Sequence of chain 16.A:
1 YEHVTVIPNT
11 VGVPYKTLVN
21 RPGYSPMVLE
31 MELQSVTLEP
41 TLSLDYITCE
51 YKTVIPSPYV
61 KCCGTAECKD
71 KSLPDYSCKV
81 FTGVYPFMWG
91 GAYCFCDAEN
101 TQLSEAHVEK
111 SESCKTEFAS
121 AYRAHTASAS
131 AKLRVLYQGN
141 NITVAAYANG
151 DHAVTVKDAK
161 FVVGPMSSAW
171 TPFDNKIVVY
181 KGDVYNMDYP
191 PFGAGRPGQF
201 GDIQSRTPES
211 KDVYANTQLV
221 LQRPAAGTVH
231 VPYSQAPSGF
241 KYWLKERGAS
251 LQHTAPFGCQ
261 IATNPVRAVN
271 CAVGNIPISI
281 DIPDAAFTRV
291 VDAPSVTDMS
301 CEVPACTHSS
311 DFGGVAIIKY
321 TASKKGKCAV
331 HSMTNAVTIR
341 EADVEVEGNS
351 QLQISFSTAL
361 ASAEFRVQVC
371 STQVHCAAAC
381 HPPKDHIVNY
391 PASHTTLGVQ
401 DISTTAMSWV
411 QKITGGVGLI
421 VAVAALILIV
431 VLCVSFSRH

This protein binds this small molecule.
Small molecule (SMILES): CC(=O)N[C@@H]1[C@@H](O)[C@H](O)[C@@H](CO)O[C@H]1O

Binding-site contacts:
Ligand atom C4 contacts residue ASN259 of chain 16.B at 4.2 Å.
Ligand atom O6 contacts residue LYS115 of chain 16.A at 4.4 Å.
Ligand atom O6 contacts residue PHE118 of chain 16.A at 3.9 Å.
Ligand atom O5 contacts residue THR116 of chain 16.A at 2.6 Å (h-bond).
Ligand atom C5 contacts residue THR116 of chain 16.A at 3.5 Å.
Ligand atom C6 contacts residue THR116 of chain 16.A at 3.5 Å.
Ligand atom C6 contacts residue PHE118 of chain 16.A at 4.4 Å (hydrophobic).
Ligand atom O5 contacts residue ASN259 of chain 16.B at 2.4 Å (h-bond).
Ligand atom C6 contacts residue LYS115 of chain 16.A at 3.9 Å.
Ligand atom C8 contacts residue ASN259 of chain 16.B at 4.1 Å.
Ligand atom C7 contacts residue ASN259 of chain 16.B at 3.1 Å.
Ligand atom C3 contacts residue ASN259 of chain 16.B at 3.8 Å.
Ligand atom C2 contacts residue ASN259 of chain 16.B at 2.4 Å.
Ligand atom C1 contacts residue ASN259 of chain 16.B at 1.4 Å.
Ligand atom C1 contacts residue THR116 of chain 16.A at 3.3 Å.
Ligand atom C5 contacts residue ASN259 of chain 16.B at 3.7 Å.
Ligand atom O7 contacts residue ASN259 of chain 16.B at 3.0 Å (h-bond).
Ligand atom N2 contacts residue ASN259 of chain 16.B at 2.9 Å (h-bond).

Sequence of chain 16.B:
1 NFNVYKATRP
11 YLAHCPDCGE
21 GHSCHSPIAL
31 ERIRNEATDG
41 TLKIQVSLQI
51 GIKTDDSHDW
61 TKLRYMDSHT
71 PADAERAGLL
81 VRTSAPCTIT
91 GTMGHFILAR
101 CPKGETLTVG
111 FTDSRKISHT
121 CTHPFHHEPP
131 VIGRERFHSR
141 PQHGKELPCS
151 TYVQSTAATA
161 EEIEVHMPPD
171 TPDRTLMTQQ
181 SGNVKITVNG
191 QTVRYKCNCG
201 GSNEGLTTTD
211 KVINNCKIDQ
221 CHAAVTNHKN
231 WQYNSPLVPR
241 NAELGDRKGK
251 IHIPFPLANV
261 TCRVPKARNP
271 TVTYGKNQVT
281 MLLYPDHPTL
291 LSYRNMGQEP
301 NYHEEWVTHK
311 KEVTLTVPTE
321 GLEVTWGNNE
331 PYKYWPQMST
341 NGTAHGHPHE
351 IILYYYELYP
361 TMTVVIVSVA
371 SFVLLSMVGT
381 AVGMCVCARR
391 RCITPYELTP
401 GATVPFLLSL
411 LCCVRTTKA